This protein binds this small molecule.
Small molecule (SMILES): CC(=O)N[C@H]1[C@H](O[C@H]2[C@H](O)[C@@H](NC(C)=O)CO[C@@H]2CO)O[C@H](CO)[C@@H](O[C@@H]2O[C@H](CO)[C@@H](O)[C@H](O)[C@@H]2O)[C@@H]1O

Binding-site contacts:
Ligand atom C5 contacts residue PRO77 of chain 1.D at 4.5 Å (hydrophobic).
Ligand atom C1 contacts residue SER107 of chain 1.D at 3.5 Å.
Ligand atom C6 contacts residue SER107 of chain 1.D at 4.2 Å.
Ligand atom O6 contacts residue PRO77 of chain 1.D at 3.9 Å.
Ligand atom C1 contacts residue ASN103 of chain 1.D at 1.5 Å.
Ligand atom C1 contacts residue PRO77 of chain 1.D at 4.3 Å (hydrophobic).
Ligand atom C2 contacts residue THR105 of chain 1.D at 3.7 Å.
Ligand atom O5 contacts residue PRO77 of chain 1.D at 3.5 Å.
Ligand atom N2 contacts residue THR105 of chain 1.D at 3.0 Å (h-bond).
Ligand atom C6 contacts residue ASP76 of chain 1.D at 3.6 Å.
Ligand atom C7 contacts residue ASN103 of chain 1.D at 3.6 Å.
Ligand atom O5 contacts residue ASN103 of chain 1.D at 2.4 Å (h-bond).
Ligand atom O6 contacts residue ASP76 of chain 1.D at 2.9 Å (salt-bridge).
Ligand atom C7 contacts residue THR105 of chain 1.D at 3.9 Å.
Ligand atom C8 contacts residue THR105 of chain 1.D at 3.6 Å.
Ligand atom C8 contacts residue VAL104 of chain 1.D at 3.9 Å (hydrophobic).
Ligand atom C4 contacts residue ASN103 of chain 1.D at 4.3 Å.
Ligand atom C6 contacts residue PRO77 of chain 1.D at 4.2 Å (hydrophobic).
Ligand atom N2 contacts residue ASN103 of chain 1.D at 3.0 Å (h-bond).
Ligand atom C3 contacts residue ASN103 of chain 1.D at 3.8 Å.
Ligand atom C5 contacts residue SER107 of chain 1.D at 3.4 Å.
Ligand atom C5 contacts residue ASN103 of chain 1.D at 3.7 Å.
Ligand atom C3 contacts residue THR105 of chain 1.D at 4.0 Å.
Ligand atom C1 contacts residue THR105 of chain 1.D at 3.5 Å.
Ligand atom O5 contacts residue SER107 of chain 1.D at 3.4 Å (h-bond).
Ligand atom O7 contacts residue ASN103 of chain 1.D at 3.8 Å.
Ligand atom C2 contacts residue ASN103 of chain 1.D at 2.5 Å.

Sequence of chain 1.D:
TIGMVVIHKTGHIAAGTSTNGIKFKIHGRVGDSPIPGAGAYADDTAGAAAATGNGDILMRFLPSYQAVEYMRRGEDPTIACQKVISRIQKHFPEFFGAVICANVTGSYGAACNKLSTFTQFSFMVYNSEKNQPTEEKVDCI